Binding-site contacts:
Ligand atom N2 contacts residue ILE240 of chain 2.B at 4.2 Å.
Ligand atom C8 contacts residue ASN242 of chain 2.B at 3.8 Å.
Ligand atom O5 contacts residue ASN242 of chain 2.B at 2.4 Å (h-bond).
Ligand atom C1 contacts residue ASN242 of chain 2.B at 1.4 Å.
Ligand atom C5 contacts residue ASN242 of chain 2.B at 3.7 Å.
Ligand atom C7 contacts residue ILE240 of chain 2.B at 4.3 Å (hydrophobic).
Ligand atom C3 contacts residue ASN242 of chain 2.B at 3.8 Å.
Ligand atom N2 contacts residue ASN242 of chain 2.B at 2.9 Å (h-bond).
Ligand atom C4 contacts residue ASN242 of chain 2.B at 4.2 Å.
Ligand atom C7 contacts residue ASN242 of chain 2.B at 3.5 Å.
Ligand atom C2 contacts residue ASN242 of chain 2.B at 2.4 Å.
Ligand atom C1 contacts residue SER239 of chain 2.B at 4.5 Å.
Ligand atom O7 contacts residue ASN242 of chain 2.B at 4.3 Å.
Ligand atom O7 contacts residue ILE240 of chain 2.B at 3.7 Å.

Sequence of chain 2.B:
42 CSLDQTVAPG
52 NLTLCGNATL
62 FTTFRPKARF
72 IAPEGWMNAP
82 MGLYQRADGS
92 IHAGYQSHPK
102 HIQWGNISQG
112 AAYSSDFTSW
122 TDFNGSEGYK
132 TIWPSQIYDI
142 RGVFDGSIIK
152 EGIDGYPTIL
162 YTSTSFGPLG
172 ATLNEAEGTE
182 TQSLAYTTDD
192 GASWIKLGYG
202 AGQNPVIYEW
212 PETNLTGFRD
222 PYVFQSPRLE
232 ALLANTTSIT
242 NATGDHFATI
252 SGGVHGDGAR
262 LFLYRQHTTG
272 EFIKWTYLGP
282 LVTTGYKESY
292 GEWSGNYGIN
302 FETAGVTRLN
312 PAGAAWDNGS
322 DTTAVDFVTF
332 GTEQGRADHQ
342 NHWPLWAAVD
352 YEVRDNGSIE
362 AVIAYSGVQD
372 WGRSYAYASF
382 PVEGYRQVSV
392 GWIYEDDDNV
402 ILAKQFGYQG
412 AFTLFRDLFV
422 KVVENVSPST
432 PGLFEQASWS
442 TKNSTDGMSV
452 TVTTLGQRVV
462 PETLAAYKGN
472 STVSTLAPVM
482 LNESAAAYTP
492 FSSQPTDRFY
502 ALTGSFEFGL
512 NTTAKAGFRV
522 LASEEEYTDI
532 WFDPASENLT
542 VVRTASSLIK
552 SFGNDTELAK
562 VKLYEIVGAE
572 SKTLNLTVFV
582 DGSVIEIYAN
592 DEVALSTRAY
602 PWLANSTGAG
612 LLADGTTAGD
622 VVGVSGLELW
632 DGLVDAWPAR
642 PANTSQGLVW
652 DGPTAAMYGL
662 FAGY

This small molecule binds to this protein.
Small molecule (SMILES): CC(=O)N[C@@H]1[C@@H](O)[C@H](O)[C@@H](CO)O[C@H]1O